A small-molecule ligand and the protein it binds are described below.
Small molecule (SMILES): CC(=O)N[C@H]1CO[C@H](CO)[C@H](O)[C@@H]1O[C@@H]1O[C@H](CO)[C@H](O)[C@H](O)[C@H]1O

Sequence of chain 1.C:
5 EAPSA

Sequence of chain 1.A:
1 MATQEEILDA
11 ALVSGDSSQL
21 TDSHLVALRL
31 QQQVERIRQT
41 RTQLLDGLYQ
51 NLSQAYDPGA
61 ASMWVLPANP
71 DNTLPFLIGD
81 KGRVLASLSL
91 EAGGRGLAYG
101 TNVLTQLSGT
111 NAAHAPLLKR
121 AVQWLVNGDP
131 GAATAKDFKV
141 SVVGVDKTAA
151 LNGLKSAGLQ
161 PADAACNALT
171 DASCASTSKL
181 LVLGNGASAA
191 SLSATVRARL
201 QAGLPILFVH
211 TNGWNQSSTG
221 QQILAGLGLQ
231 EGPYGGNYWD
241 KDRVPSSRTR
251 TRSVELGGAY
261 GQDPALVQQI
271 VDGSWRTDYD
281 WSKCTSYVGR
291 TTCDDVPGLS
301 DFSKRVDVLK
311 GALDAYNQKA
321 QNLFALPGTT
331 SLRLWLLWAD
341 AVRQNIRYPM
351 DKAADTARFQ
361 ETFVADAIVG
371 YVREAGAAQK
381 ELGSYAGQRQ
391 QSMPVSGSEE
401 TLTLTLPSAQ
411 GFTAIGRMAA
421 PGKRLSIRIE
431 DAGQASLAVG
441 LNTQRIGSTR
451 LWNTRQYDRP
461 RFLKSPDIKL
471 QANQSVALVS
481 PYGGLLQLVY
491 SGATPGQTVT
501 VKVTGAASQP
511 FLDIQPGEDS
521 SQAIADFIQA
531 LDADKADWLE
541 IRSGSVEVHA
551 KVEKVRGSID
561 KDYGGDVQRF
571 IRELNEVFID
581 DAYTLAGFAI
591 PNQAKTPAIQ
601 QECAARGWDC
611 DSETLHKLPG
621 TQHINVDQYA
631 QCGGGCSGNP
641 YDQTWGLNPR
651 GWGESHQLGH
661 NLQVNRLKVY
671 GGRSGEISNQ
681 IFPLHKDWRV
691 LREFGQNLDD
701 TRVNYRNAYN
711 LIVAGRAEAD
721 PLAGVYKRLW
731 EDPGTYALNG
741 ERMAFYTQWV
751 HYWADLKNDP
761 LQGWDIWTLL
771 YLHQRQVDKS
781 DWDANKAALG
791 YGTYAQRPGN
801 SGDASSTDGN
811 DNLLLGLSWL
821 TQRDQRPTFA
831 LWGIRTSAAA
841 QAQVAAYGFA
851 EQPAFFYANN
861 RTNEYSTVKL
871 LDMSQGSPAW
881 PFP

Binding-site contacts:
Ligand atom N2 contacts residue SER8 of chain 1.C at 3.1 Å (h-bond).
Ligand atom C1 contacts residue TYR234 of chain 1.A at 4.0 Å (hydrophobic).
Ligand atom C3 contacts residue TYR234 of chain 1.A at 4.0 Å (hydrophobic).
Ligand atom O2 contacts residue TYR234 of chain 1.A at 4.2 Å.
Ligand atom C3 contacts residue SER8 of chain 1.C at 3.2 Å.
Ligand atom C7 contacts residue ALA9 of chain 1.C at 4.0 Å (hydrophobic).
Ligand atom C1 contacts residue SER8 of chain 1.C at 1.4 Å.
Ligand atom O5 contacts residue TYR234 of chain 1.A at 4.2 Å.
Ligand atom C6 contacts residue GLN216 of chain 1.A at 4.0 Å.
Ligand atom C6 contacts residue SER8 of chain 1.C at 4.1 Å.
Ligand atom C5 contacts residue SER8 of chain 1.C at 2.8 Å.
Ligand atom C2 contacts residue SER8 of chain 1.C at 2.6 Å.
Ligand atom C2 contacts residue TYR234 of chain 1.A at 4.5 Å (hydrophobic).
Ligand atom C5 contacts residue GLN216 of chain 1.A at 4.0 Å.
Ligand atom C3 contacts residue TYR234 of chain 1.A at 3.9 Å (hydrophobic).
Ligand atom C1 contacts residue TYR234 of chain 1.A at 4.2 Å (hydrophobic).
Ligand atom C4 contacts residue TYR234 of chain 1.A at 4.4 Å (hydrophobic).
Ligand atom O7 contacts residue ALA9 of chain 1.C at 3.1 Å (h-bond).
Ligand atom C5 contacts residue TYR234 of chain 1.A at 3.8 Å (hydrophobic).
Ligand atom C4 contacts residue SER8 of chain 1.C at 3.6 Å.
Ligand atom O6 contacts residue SER8 of chain 1.C at 4.3 Å.
Ligand atom O6 contacts residue TYR234 of chain 1.A at 4.3 Å.
Ligand atom C4 contacts residue GLN216 of chain 1.A at 4.0 Å.
Ligand atom C5 contacts residue TYR234 of chain 1.A at 4.3 Å (hydrophobic).
Ligand atom N2 contacts residue TYR234 of chain 1.A at 3.9 Å.
Ligand atom O5 contacts residue SER8 of chain 1.C at 2.3 Å (h-bond).
Ligand atom C2 contacts residue TYR234 of chain 1.A at 4.5 Å (hydrophobic).
Ligand atom C4 contacts residue TYR234 of chain 1.A at 4.4 Å (hydrophobic).
Ligand atom O7 contacts residue SER8 of chain 1.C at 3.6 Å (h-bond).
Ligand atom C7 contacts residue SER8 of chain 1.C at 3.8 Å.